Sequence of chain 1.B:
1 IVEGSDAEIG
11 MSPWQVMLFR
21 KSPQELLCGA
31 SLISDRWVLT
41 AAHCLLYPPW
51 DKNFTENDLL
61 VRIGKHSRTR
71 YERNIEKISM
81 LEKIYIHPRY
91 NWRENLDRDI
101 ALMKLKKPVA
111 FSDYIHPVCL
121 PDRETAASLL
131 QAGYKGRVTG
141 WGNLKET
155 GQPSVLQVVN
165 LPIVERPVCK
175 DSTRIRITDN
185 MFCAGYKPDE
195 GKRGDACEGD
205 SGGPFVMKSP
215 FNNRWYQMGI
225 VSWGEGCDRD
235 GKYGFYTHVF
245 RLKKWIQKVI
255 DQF

This protein binds this small molecule.
Small molecule (SMILES): CC[C@H](C)[C@H](NC(=O)[C@@H]1CCCN1C(=O)[C@H](CCC(=O)O)NC(=O)[C@H](Cc1ccc(O)cc1)NC(=O)CCC(=O)O)C(=O)N1C[C@H](O)C[C@H]1C(=O)N[C@@H](CCC(=O)O)C(=O)N[C@@H](CCC(=O)O)C(=O)N[C@@H](Cc1ccc(CS(=O)(=O)O)cc1)C(=O)N[C@@H](CC1CCCCC1)C(=O)N[C@@H](CCC(N)=O)C(=O)O

Binding-site contacts:
Ligand atom O2 contacts residue ARG68 of chain 1.B at 3.6 Å (salt-bridge).
Ligand atom CZ contacts residue LEU26 of chain 1.B at 3.6 Å (hydrophobic).
Ligand atom CE1 contacts residue GLN24 of chain 1.B at 3.8 Å.
Ligand atom CZ contacts residue GLN24 of chain 1.B at 3.4 Å.
Ligand atom O4 contacts residue ARG70 of chain 1.B at 3.1 Å (salt-bridge).
Ligand atom CG contacts residue TYR71 of chain 1.B at 3.5 Å (hydrophobic).
Ligand atom O contacts residue LYS21 of chain 1.B at 3.2 Å (salt-bridge).
Ligand atom OD1 contacts residue TYR71 of chain 1.B at 3.3 Å.
Ligand atom OXT contacts residue MET80 of chain 1.B at 3.3 Å (h-bond).
Ligand atom O2 contacts residue ILE78 of chain 1.B at 2.8 Å (h-bond).
Ligand atom OE1 contacts residue TYR71 of chain 1.B at 3.8 Å.
Ligand atom OH contacts residue LEU26 of chain 1.B at 3.1 Å.
Ligand atom O1 contacts residue TYR71 of chain 1.B at 2.6 Å (h-bond).
Ligand atom OXT contacts residue LYS21 of chain 1.B at 3.5 Å (salt-bridge).
Ligand atom O2 contacts residue LYS77 of chain 1.B at 3.5 Å.
Ligand atom C contacts residue THR69 of chain 1.B at 3.8 Å.
Ligand atom OH contacts residue ARG68 of chain 1.B at 3.2 Å (salt-bridge).
Ligand atom CG2 contacts residue ILE78 of chain 1.B at 3.5 Å (hydrophobic).
Ligand atom O contacts residue LEU60 of chain 1.B at 3.4 Å.
Ligand atom OE2 contacts residue TYR71 of chain 1.B at 3.5 Å (h-bond).
Ligand atom O3 contacts residue LYS77 of chain 1.B at 3.6 Å.
Ligand atom CB contacts residue GLN24 of chain 1.B at 3.8 Å.
Ligand atom CD contacts residue TYR71 of chain 1.B at 3.7 Å (hydrophobic).
Ligand atom CZ contacts residue ARG68 of chain 1.B at 3.4 Å.
Ligand atom OE1 contacts residue ARG70 of chain 1.B at 3.6 Å (salt-bridge).
Ligand atom CD2 contacts residue ARG68 of chain 1.B at 3.7 Å.
Ligand atom CE2 contacts residue LYS21 of chain 1.B at 3.6 Å.
Ligand atom O4 contacts residue THR69 of chain 1.B at 3.2 Å.
Ligand atom CD1 contacts residue PHE19 of chain 1.B at 3.3 Å (hydrophobic).
Ligand atom N contacts residue GLN24 of chain 1.B at 3.2 Å (h-bond).
Ligand atom O1 contacts residue ARG68 of chain 1.B at 3.3 Å (salt-bridge).
Ligand atom CB contacts residue THR69 of chain 1.B at 3.1 Å.
Ligand atom CG1 contacts residue GLN24 of chain 1.B at 3.7 Å.
Ligand atom CE2 contacts residue ARG68 of chain 1.B at 3.6 Å.
Ligand atom CD1 contacts residue ILE78 of chain 1.B at 3.6 Å (hydrophobic).
Ligand atom N contacts residue ARG70 of chain 1.B at 3.6 Å.
Ligand atom N contacts residue THR69 of chain 1.B at 2.8 Å (h-bond).
Ligand atom CD contacts residue TYR71 of chain 1.B at 3.5 Å (hydrophobic).
Ligand atom CA contacts residue THR69 of chain 1.B at 3.5 Å.
Ligand atom CD2 contacts residue PHE19 of chain 1.B at 3.5 Å (hydrophobic).